Sequence of chain 1.B:
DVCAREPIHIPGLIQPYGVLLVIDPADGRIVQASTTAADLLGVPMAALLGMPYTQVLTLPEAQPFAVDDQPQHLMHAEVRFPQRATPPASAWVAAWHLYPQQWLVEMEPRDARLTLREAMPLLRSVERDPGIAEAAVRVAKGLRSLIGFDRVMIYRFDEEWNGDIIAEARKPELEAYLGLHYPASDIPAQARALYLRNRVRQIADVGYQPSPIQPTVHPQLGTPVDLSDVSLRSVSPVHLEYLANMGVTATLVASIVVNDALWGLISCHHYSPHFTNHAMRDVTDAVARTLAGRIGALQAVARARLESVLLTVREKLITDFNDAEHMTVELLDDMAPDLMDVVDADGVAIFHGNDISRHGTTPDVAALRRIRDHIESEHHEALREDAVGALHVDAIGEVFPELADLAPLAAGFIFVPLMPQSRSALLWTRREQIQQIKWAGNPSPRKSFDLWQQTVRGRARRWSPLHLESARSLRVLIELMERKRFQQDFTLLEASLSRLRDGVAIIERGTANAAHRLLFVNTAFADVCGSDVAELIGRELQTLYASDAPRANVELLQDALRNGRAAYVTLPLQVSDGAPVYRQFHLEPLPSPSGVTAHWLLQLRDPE

This small molecule binds to this protein.
Small molecule (SMILES): C=CC1=C(C)/C(=C/c2[nH]c(/C=C3\N=C(/C=C4\NC(=O)C(C)=C4C=C)C(C)=C3CCC(=O)O)c(CCC(=O)O)c2C)NC1=O

Binding-site contacts:
Ligand atom CGA contacts residue VAL272 of chain 1.B at 3.5 Å (hydrophobic).
Ligand atom NC contacts residue ASP205 of chain 1.B at 3.2 Å (salt-bridge).
Ligand atom NA contacts residue ASP205 of chain 1.B at 3.2 Å (salt-bridge).
Ligand atom CMB contacts residue TYR261 of chain 1.B at 3.0 Å (hydrophobic).
Ligand atom OB contacts residue HIS288 of chain 1.B at 2.5 Å.
Ligand atom C2B contacts residue TYR261 of chain 1.B at 3.2 Å (hydrophobic).
Ligand atom CHA contacts residue TYR214 of chain 1.B at 3.5 Å (hydrophobic).
Ligand atom OC contacts residue TYR261 of chain 1.B at 2.7 Å.
Ligand atom C1D contacts residue PRO207 of chain 1.B at 3.5 Å (hydrophobic).
Ligand atom CBC contacts residue CYS19 of chain 1.B at 1.9 Å (hydrophobic).
Ligand atom CBB contacts residue MET172 of chain 1.B at 3.0 Å (hydrophobic).
Ligand atom CMB contacts residue ASP205 of chain 1.B at 3.5 Å.
Ligand atom OB contacts residue SER286 of chain 1.B at 3.0 Å (h-bond).
Ligand atom O1A contacts residue THR270 of chain 1.B at 3.4 Å.
Ligand atom O2A contacts residue ARG220 of chain 1.B at 2.8 Å (salt-bridge).
Ligand atom C1A contacts residue HIS258 of chain 1.B at 3.5 Å.
Ligand atom C4C contacts residue ASP205 of chain 1.B at 3.4 Å.
Ligand atom CBB contacts residue HIS288 of chain 1.B at 3.4 Å.
Ligand atom CAC contacts residue CYS19 of chain 1.B at 2.4 Å (hydrophobic).
Ligand atom O2D contacts residue SER255 of chain 1.B at 3.5 Å (h-bond).
Ligand atom O1D contacts residue ARG252 of chain 1.B at 3.5 Å (salt-bridge).
Ligand atom CHD contacts residue ASP205 of chain 1.B at 3.6 Å.
Ligand atom CMB contacts residue TYR201 of chain 1.B at 3.5 Å (hydrophobic).
Ligand atom CBD contacts residue TYR214 of chain 1.B at 3.5 Å (hydrophobic).
Ligand atom C2A contacts residue HIS258 of chain 1.B at 3.6 Å.
Ligand atom CAD contacts residue ALA210 of chain 1.B at 3.6 Å (hydrophobic).
Ligand atom CAA contacts residue TYR214 of chain 1.B at 3.3 Å (hydrophobic).
Ligand atom C3B contacts residue TYR261 of chain 1.B at 3.6 Å (hydrophobic).
Ligand atom CBA contacts residue HIS258 of chain 1.B at 3.2 Å.
Ligand atom C1D contacts residue ASP205 of chain 1.B at 3.5 Å.
Ligand atom O2A contacts residue VAL272 of chain 1.B at 3.2 Å.
Ligand atom C4A contacts residue ILE206 of chain 1.B at 3.6 Å (hydrophobic).
Ligand atom CGD contacts residue TYR214 of chain 1.B at 3.3 Å (hydrophobic).
Ligand atom NA contacts residue ILE206 of chain 1.B at 3.5 Å.
Ligand atom O1D contacts residue TYR214 of chain 1.B at 2.5 Å (h-bond).
Ligand atom CAD contacts residue TYR214 of chain 1.B at 3.3 Å (hydrophobic).
Ligand atom O2D contacts residue ARG252 of chain 1.B at 2.8 Å (salt-bridge).
Ligand atom CGD contacts residue ARG252 of chain 1.B at 3.5 Å.
Ligand atom NA contacts residue HIS258 of chain 1.B at 3.6 Å (h-bond).
Ligand atom ND contacts residue ASP205 of chain 1.B at 2.8 Å (salt-bridge).